The protein below binds the small molecule below.
Small molecule (SMILES): CC(=O)N[C@@H]1[C@@H](O)[C@H](O)[C@@H](CO)O[C@@H]1O

Binding-site contacts:
Ligand atom C2 contacts residue V751 of chain 1.XK at 2.5 Å.
Ligand atom C7 contacts residue V751 of chain 1.XK at 3.3 Å.
Ligand atom O4 contacts residue V751 of chain 1.XK at 4.3 Å.
Ligand atom C1 contacts residue V751 of chain 1.XK at 1.4 Å.
Ligand atom C4 contacts residue V751 of chain 1.XK at 3.6 Å.
Ligand atom O3 contacts residue V751 of chain 1.XK at 4.3 Å.
Ligand atom O6 contacts residue V751 of chain 1.XK at 3.1 Å (h-bond).
Ligand atom C6 contacts residue V751 of chain 1.XK at 3.9 Å.
Ligand atom C8 contacts residue V751 of chain 1.XK at 3.3 Å.
Ligand atom O5 contacts residue V751 of chain 1.XK at 2.3 Å (h-bond).
Ligand atom N2 contacts residue V751 of chain 1.XK at 2.9 Å (h-bond).
Ligand atom C3 contacts residue V751 of chain 1.XK at 3.0 Å.
Ligand atom C5 contacts residue V751 of chain 1.XK at 3.0 Å.
Ligand atom O7 contacts residue V751 of chain 1.XK at 3.3 Å.